Binding-site contacts:
Ligand atom C25 contacts residue HGR1 of chain 1.QLC at 3.6 Å.
Ligand atom C28 contacts residue HGR1 of chain 1.QLC at 3.8 Å.
Ligand atom C24 contacts residue HGR1 of chain 1.QLC at 4.3 Å.
Ligand atom N1 contacts residue HGR1 of chain 1.QLC at 4.1 Å.
Ligand atom C29 contacts residue HGR1 of chain 1.QLC at 3.2 Å.

This small molecule binds to this protein.
Small molecule (SMILES): CC[C@H]1OC(=O)[C@H](C)[C@@H](O[C@H]2C[C@@](C)(OC)[C@@H](O)[C@H](C)O2)[C@H](C)[C@@H](O[C@@H]2O[C@H](C)C[C@H](N(C)C)[C@H]2O)[C@](C)(O)C[C@@H](C)C(=O)[C@H](C)[C@@H](O)[C@]1(C)O